Binding-site contacts:
Ligand atom CD1 contacts residue PHE222 of chain 2.A at 4.0 Å (hydrophobic).
Ligand atom CD2 contacts residue LEU73 of chain 2.A at 4.0 Å (hydrophobic).
Ligand atom CB contacts residue VAL52 of chain 2.A at 3.9 Å (hydrophobic).
Ligand atom CD1 contacts residue GLN69 of chain 2.A at 4.0 Å.
Ligand atom CE1 contacts residue VAL70 of chain 2.A at 3.7 Å (hydrophobic).
Ligand atom N contacts residue GLU225 of chain 2.A at 2.4 Å (salt-bridge).
Ligand atom CD2 contacts residue VAL70 of chain 2.A at 3.9 Å (hydrophobic).
Ligand atom N contacts residue GLU225 of chain 2.A at 3.6 Å.
Ligand atom CD1 contacts residue GLU225 of chain 2.A at 3.7 Å.
Ligand atom CD2 contacts residue GLN69 of chain 2.A at 3.7 Å.
Ligand atom CD1 contacts residue LEU73 of chain 2.A at 3.7 Å (hydrophobic).
Ligand atom CD2 contacts residue ARG74 of chain 2.A at 3.9 Å.
Ligand atom CG contacts residue GLU225 of chain 2.A at 3.9 Å.
Ligand atom CD1 contacts residue VAL52 of chain 2.A at 3.7 Å (hydrophobic).
Ligand atom CD2 contacts residue VAL70 of chain 2.A at 3.5 Å (hydrophobic).
Ligand atom N contacts residue GLU225 of chain 2.A at 3.0 Å (salt-bridge).
Ligand atom CB contacts residue GLU225 of chain 2.A at 3.1 Å.
Ligand atom CA contacts residue LYS56 of chain 2.A at 3.9 Å.
Ligand atom CA contacts residue GLU225 of chain 2.A at 3.3 Å.
Ligand atom CB contacts residue GLU225 of chain 2.A at 3.6 Å.
Ligand atom NE2 contacts residue VAL70 of chain 2.A at 3.5 Å.
Ligand atom CD2 contacts residue VAL52 of chain 2.A at 3.8 Å (hydrophobic).
Ligand atom O contacts residue VAL52 of chain 2.A at 3.8 Å.
Ligand atom CD1 contacts residue THR221 of chain 2.A at 3.7 Å.
Ligand atom CA contacts residue GLU225 of chain 2.A at 3.9 Å.
Ligand atom OD1 contacts residue LYS56 of chain 2.A at 3.5 Å (salt-bridge).
Ligand atom CD1 contacts residue PHE222 of chain 2.A at 3.3 Å (hydrophobic).
Ligand atom O contacts residue LYS56 of chain 2.A at 2.9 Å (salt-bridge).
Ligand atom CB contacts residue GLU225 of chain 2.A at 2.8 Å.
Ligand atom CD1 contacts residue VAL70 of chain 2.A at 3.6 Å (hydrophobic).
Ligand atom CB contacts residue LEU66 of chain 2.A at 3.7 Å (hydrophobic).
Ligand atom ND1 contacts residue LEU66 of chain 2.A at 4.0 Å.
Ligand atom CD1 contacts residue PHE49 of chain 2.A at 3.4 Å (hydrophobic).
Ligand atom C contacts residue VAL52 of chain 2.A at 3.9 Å (hydrophobic).
Ligand atom CG1 contacts residue GLU225 of chain 2.A at 3.2 Å.
Ligand atom CD1 contacts residue LEU66 of chain 2.A at 3.9 Å (hydrophobic).
Ligand atom C contacts residue LYS56 of chain 2.A at 4.0 Å.
Ligand atom C contacts residue GLU225 of chain 2.A at 3.4 Å.
Ligand atom C contacts residue GLU225 of chain 2.A at 3.9 Å.
Ligand atom CA contacts residue GLU225 of chain 2.A at 3.4 Å.

A small-molecule ligand and the protein it binds are described below.
Small molecule (SMILES): CC[C@H](C)[C@H](NC(=O)[C@@H](N)CCCCN)C(=O)N[C@@H](CC(C)C)C(=O)N[C@@H](CC1=NC=NC1)C(=O)N[C@@H](CCCN=C(N)N)C(=O)N[C@@H](CC(C)C)C(=O)N[C@@H](CC(C)C)C(=O)N[C@@H](CCC(N)=O)C(=O)N[C@H](C=O)CC(=O)O

Sequence of chain 2.A:
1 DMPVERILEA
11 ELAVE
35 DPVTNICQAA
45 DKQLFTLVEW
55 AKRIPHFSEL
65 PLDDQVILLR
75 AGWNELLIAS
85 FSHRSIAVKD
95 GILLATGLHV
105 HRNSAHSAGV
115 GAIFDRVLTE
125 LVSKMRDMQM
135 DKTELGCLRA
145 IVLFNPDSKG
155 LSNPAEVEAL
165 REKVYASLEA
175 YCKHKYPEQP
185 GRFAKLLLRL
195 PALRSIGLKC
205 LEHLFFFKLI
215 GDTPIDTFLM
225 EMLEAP